This protein binds this small molecule.
Small molecule (SMILES): O=C(O)C(=O)Cc1ccccc1

Sequence of chain 1.A:
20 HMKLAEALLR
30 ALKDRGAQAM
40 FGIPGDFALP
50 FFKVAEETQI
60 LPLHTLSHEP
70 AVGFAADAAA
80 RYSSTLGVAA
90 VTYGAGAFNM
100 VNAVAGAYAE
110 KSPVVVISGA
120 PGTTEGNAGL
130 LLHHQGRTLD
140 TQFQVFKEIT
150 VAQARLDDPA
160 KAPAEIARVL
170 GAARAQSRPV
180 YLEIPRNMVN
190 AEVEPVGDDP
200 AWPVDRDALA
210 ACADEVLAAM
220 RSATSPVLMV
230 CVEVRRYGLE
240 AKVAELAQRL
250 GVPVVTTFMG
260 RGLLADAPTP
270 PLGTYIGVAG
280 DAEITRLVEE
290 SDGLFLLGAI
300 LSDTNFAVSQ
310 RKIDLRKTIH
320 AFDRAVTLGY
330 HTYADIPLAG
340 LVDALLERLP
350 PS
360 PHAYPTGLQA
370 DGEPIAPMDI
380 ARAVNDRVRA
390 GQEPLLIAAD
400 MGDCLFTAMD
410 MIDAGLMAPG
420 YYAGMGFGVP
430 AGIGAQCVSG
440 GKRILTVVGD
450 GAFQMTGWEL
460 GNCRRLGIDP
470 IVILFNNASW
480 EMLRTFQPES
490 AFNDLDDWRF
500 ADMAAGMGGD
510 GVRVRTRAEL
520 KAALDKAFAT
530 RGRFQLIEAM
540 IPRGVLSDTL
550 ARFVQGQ

Binding-site contacts:
Ligand atom C3' contacts residue MET416 of chain 1.A at 4.1 Å (hydrophobic).
Ligand atom C5' contacts residue LEU415 of chain 1.A at 3.4 Å (hydrophobic).
Ligand atom C2 contacts residue LEU415 of chain 1.A at 3.1 Å (hydrophobic).
Ligand atom C3' contacts residue ARG234 of chain 1.A at 3.5 Å.
Ligand atom C1 contacts residue MET416 of chain 1.A at 4.0 Å (hydrophobic).
Ligand atom C2' contacts residue LEU415 of chain 1.A at 3.5 Å (hydrophobic).
Ligand atom O1 contacts residue MET416 of chain 1.A at 3.4 Å.
Ligand atom C4' contacts residue LEU395 of chain 1.A at 3.9 Å (hydrophobic).
Ligand atom C1 contacts residue ARG235 of chain 1.A at 4.0 Å.
Ligand atom C3' contacts residue ARG80 of chain 1.A at 4.0 Å.
Ligand atom C6' contacts residue LEU262 of chain 1.A at 3.9 Å (hydrophobic).
Ligand atom C5' contacts residue ARG234 of chain 1.A at 3.7 Å.
Ligand atom O2 contacts residue ARG235 of chain 1.A at 2.9 Å (salt-bridge).
Ligand atom C3 contacts residue LEU262 of chain 1.A at 4.0 Å (hydrophobic).
Ligand atom O1 contacts residue ALA417 of chain 1.A at 3.0 Å (h-bond).
Ligand atom C1' contacts residue LEU415 of chain 1.A at 3.2 Å (hydrophobic).
Ligand atom C1 contacts residue LEU415 of chain 1.A at 3.7 Å (hydrophobic).
Ligand atom C6' contacts residue GLY261 of chain 1.A at 3.9 Å.
Ligand atom C5' contacts residue GLY414 of chain 1.A at 3.6 Å.
Ligand atom C3' contacts residue LEU415 of chain 1.A at 3.9 Å (hydrophobic).
Ligand atom O1 contacts residue MET258 of chain 1.A at 3.2 Å.
Ligand atom O2 contacts residue ARG80 of chain 1.A at 3.4 Å (salt-bridge).
Ligand atom O1 contacts residue LEU415 of chain 1.A at 3.8 Å.
Ligand atom O3 contacts residue GLY259 of chain 1.A at 4.0 Å.
Ligand atom C1 contacts residue MET258 of chain 1.A at 3.5 Å (hydrophobic).
Ligand atom O2 contacts residue MET258 of chain 1.A at 3.7 Å.
Ligand atom C4' contacts residue GLY414 of chain 1.A at 3.9 Å.
Ligand atom C2 contacts residue MET258 of chain 1.A at 3.6 Å (hydrophobic).
Ligand atom O3 contacts residue LEU415 of chain 1.A at 2.9 Å (h-bond).
Ligand atom C1 contacts residue ARG80 of chain 1.A at 3.7 Å.
Ligand atom C4' contacts residue LEU415 of chain 1.A at 3.7 Å (hydrophobic).
Ligand atom O3 contacts residue MET258 of chain 1.A at 2.9 Å (h-bond).
Ligand atom O3 contacts residue ARG260 of chain 1.A at 3.0 Å (salt-bridge).
Ligand atom O1 contacts residue ARG80 of chain 1.A at 3.1 Å (salt-bridge).
Ligand atom C3 contacts residue LEU415 of chain 1.A at 3.7 Å (hydrophobic).
Ligand atom C5' contacts residue GLY261 of chain 1.A at 3.7 Å.
Ligand atom C2' contacts residue ARG234 of chain 1.A at 4.0 Å.
Ligand atom C6' contacts residue LEU415 of chain 1.A at 3.5 Å (hydrophobic).
Ligand atom C4' contacts residue ARG234 of chain 1.A at 3.3 Å.
Ligand atom C2 contacts residue ARG260 of chain 1.A at 4.0 Å.